Binding-site contacts:
Ligand atom O5 contacts residue ASN275 of chain 1.A at 2.4 Å (h-bond).
Ligand atom O7 contacts residue GLU250 of chain 1.A at 3.2 Å (salt-bridge).
Ligand atom C7 contacts residue GLU250 of chain 1.A at 3.3 Å.
Ligand atom C3 contacts residue ASN275 of chain 1.A at 3.8 Å.
Ligand atom O7 contacts residue HIS253 of chain 1.A at 3.7 Å.
Ligand atom C2 contacts residue ASN275 of chain 1.A at 2.5 Å.
Ligand atom C4 contacts residue ASN275 of chain 1.A at 4.2 Å.
Ligand atom O7 contacts residue TYR251 of chain 1.A at 3.4 Å (h-bond).
Ligand atom C7 contacts residue ASN275 of chain 1.A at 3.3 Å.
Ligand atom C8 contacts residue TYR251 of chain 1.A at 3.6 Å (hydrophobic).
Ligand atom O7 contacts residue TYR252 of chain 1.A at 4.1 Å.
Ligand atom C1 contacts residue ASN275 of chain 1.A at 1.4 Å.
Ligand atom C5 contacts residue ASN275 of chain 1.A at 3.7 Å.
Ligand atom N2 contacts residue ASN275 of chain 1.A at 2.9 Å (h-bond).
Ligand atom N2 contacts residue GLU250 of chain 1.A at 3.8 Å.
Ligand atom O7 contacts residue ASN275 of chain 1.A at 3.1 Å (h-bond).
Ligand atom C8 contacts residue GLU250 of chain 1.A at 3.8 Å.
Ligand atom C7 contacts residue TYR251 of chain 1.A at 3.9 Å (hydrophobic).

Sequence of chain 1.A:
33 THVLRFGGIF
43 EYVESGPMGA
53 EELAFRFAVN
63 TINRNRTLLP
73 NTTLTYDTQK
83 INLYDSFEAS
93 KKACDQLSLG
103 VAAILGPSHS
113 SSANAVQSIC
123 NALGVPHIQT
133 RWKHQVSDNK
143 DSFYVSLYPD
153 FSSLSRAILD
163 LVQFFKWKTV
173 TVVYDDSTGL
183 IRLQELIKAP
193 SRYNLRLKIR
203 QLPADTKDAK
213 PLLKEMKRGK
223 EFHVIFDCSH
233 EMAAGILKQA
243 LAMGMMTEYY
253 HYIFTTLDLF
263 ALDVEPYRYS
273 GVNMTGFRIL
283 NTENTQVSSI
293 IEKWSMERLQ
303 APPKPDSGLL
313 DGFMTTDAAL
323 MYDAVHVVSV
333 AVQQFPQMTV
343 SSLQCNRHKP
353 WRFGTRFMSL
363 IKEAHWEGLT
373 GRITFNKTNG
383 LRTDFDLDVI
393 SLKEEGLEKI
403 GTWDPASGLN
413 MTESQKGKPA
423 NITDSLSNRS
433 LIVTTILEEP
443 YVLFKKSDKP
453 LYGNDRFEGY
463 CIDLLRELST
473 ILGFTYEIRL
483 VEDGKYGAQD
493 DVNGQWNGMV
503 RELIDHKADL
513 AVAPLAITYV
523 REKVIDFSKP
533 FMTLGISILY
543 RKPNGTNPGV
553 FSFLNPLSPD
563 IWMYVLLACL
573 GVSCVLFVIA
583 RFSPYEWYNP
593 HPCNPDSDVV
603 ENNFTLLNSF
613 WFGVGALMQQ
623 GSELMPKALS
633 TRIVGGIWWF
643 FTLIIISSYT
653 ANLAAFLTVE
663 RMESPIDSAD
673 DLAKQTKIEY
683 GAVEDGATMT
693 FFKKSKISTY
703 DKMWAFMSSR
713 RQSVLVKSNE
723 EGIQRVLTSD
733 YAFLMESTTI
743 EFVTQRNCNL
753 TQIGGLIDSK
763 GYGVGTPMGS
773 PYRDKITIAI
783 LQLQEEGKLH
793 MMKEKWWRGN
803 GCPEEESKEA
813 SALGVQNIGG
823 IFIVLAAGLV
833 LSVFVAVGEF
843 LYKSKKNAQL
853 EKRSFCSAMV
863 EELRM

A small-molecule ligand and the protein it binds are described below.
Small molecule (SMILES): CC(=O)N[C@@H]1[C@@H](O)[C@H](O)[C@@H](CO)O[C@H]1O